This small molecule binds to this protein.
Small molecule (SMILES): CC1=Nc2nc(N[C@H](CC#N)c3cccc(Cl)c3)nn2C(=O)C1

Sequence of chain 8.B:
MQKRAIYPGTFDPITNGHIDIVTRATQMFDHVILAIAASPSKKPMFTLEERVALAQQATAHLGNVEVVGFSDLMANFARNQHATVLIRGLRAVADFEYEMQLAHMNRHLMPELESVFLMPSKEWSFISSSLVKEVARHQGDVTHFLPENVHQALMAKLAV

Binding-site contacts:
Ligand atom C19 contacts residue ALA37 of chain 12.B at 3.6 Å (hydrophobic).
Ligand atom C14 contacts residue PHE70 of chain 12.B at 3.8 Å (hydrophobic).
Ligand atom C13 contacts residue HIS138 of chain 8.B at 3.9 Å.
Ligand atom C5 contacts residue LEU73 of chain 12.B at 3.9 Å (hydrophobic).
Ligand atom C18 contacts residue ALA37 of chain 12.B at 3.7 Å (hydrophobic).
Ligand atom C13 contacts residue ASP72 of chain 12.B at 3.8 Å.
Ligand atom N23 contacts residue PRO40 of chain 12.B at 3.8 Å.
Ligand atom C17 contacts residue ALA37 of chain 12.B at 3.9 Å (hydrophobic).
Ligand atom CL contacts residue GLY9 of chain 12.B at 3.4 Å.
Ligand atom C8 contacts residue MET74 of chain 12.B at 3.9 Å (hydrophobic).
Ligand atom C14 contacts residue ASP72 of chain 12.B at 3.2 Å.
Ligand atom C19 contacts residue THR10 of chain 12.B at 3.7 Å.
Ligand atom N23 contacts residue ALA38 of chain 12.B at 3.5 Å (h-bond).
Ligand atom N9 contacts residue LEU73 of chain 12.B at 3.5 Å.
Ligand atom N23 contacts residue PHE70 of chain 12.B at 3.9 Å.
Ligand atom C15 contacts residue PHE70 of chain 12.B at 3.8 Å (hydrophobic).
Ligand atom CL contacts residue MET74 of chain 12.B at 3.6 Å.
Ligand atom N12 contacts residue ASP72 of chain 12.B at 3.0 Å (salt-bridge).
Ligand atom C21 contacts residue ALA37 of chain 12.B at 3.7 Å (hydrophobic).
Ligand atom C20 contacts residue ALA37 of chain 12.B at 3.6 Å (hydrophobic).
Ligand atom C1 contacts residue LEU102 of chain 12.B at 3.7 Å (hydrophobic).
Ligand atom N23 contacts residue ALA37 of chain 12.B at 3.7 Å.
Ligand atom C15 contacts residue ALA37 of chain 12.B at 3.8 Å (hydrophobic).
Ligand atom C15 contacts residue SER71 of chain 12.B at 3.8 Å.
Ligand atom C10 contacts residue ASN106 of chain 12.B at 3.8 Å.
Ligand atom N9 contacts residue MET74 of chain 12.B at 3.0 Å (h-bond).
Ligand atom C17 contacts residue PHE70 of chain 12.B at 3.7 Å (hydrophobic).
Ligand atom C10 contacts residue VAL135 of chain 8.B at 3.8 Å (hydrophobic).
Ligand atom C16 contacts residue ALA37 of chain 12.B at 3.9 Å (hydrophobic).
Ligand atom C5 contacts residue MET74 of chain 12.B at 3.7 Å (hydrophobic).
Ligand atom CL contacts residue PRO8 of chain 12.B at 3.8 Å.
Ligand atom C2 contacts residue LEU102 of chain 12.B at 3.8 Å (hydrophobic).
Ligand atom N6 contacts residue MET74 of chain 12.B at 4.0 Å.
Ligand atom C8 contacts residue ASP72 of chain 12.B at 3.9 Å.
Ligand atom C10 contacts residue LEU102 of chain 12.B at 3.5 Å (hydrophobic).
Ligand atom C14 contacts residue SER71 of chain 12.B at 3.6 Å.
Ligand atom N6 contacts residue LEU73 of chain 12.B at 3.7 Å.
Ligand atom C20 contacts residue THR10 of chain 12.B at 3.8 Å.
Ligand atom C10 contacts residue MET105 of chain 12.B at 3.7 Å (hydrophobic).
Ligand atom N23 contacts residue SER39 of chain 12.B at 2.9 Å (h-bond).

Sequence of chain 12.B:
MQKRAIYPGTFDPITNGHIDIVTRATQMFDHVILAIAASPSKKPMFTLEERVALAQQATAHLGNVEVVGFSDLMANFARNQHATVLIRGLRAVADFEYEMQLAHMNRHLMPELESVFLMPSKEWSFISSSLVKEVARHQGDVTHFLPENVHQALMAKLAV